Sequence of chain 1.A:
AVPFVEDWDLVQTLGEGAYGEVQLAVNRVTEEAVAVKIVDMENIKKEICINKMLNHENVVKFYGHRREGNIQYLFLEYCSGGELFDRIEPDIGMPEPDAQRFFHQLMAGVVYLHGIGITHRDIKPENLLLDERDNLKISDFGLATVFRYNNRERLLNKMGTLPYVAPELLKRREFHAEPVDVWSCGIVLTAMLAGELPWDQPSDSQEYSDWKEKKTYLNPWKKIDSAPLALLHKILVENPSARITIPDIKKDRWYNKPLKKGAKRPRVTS

This small molecule binds to this protein.
Small molecule (SMILES): COc1cc(OC)c(NC(=O)Nc2cnccn2)cc1Cl

Binding-site contacts:
Ligand atom C4 contacts residue CYS86 of chain 1.A at 3.8 Å (hydrophobic).
Ligand atom C6 contacts residue SER146 of chain 1.A at 3.9 Å.
Ligand atom C10 contacts residue GLU90 of chain 1.A at 3.8 Å.
Ligand atom C12 contacts residue GLY89 of chain 1.A at 4.0 Å.
Ligand atom C11 contacts residue LEU14 of chain 1.A at 3.7 Å (hydrophobic).
Ligand atom C3 contacts residue LEU14 of chain 1.A at 3.6 Å (hydrophobic).
Ligand atom N3 contacts residue GLU84 of chain 1.A at 3.4 Å (salt-bridge).
Ligand atom C2 contacts residue CYS86 of chain 1.A at 3.2 Å (hydrophobic).
Ligand atom O1 contacts residue TYR85 of chain 1.A at 3.6 Å.
Ligand atom C8 contacts residue VAL22 of chain 1.A at 3.8 Å (hydrophobic).
Ligand atom C8 contacts residue LEU136 of chain 1.A at 3.7 Å (hydrophobic).
Ligand atom C9 contacts residue LEU14 of chain 1.A at 3.8 Å (hydrophobic).
Ligand atom C1 contacts residue GLY89 of chain 1.A at 3.8 Å.
Ligand atom C2 contacts residue LEU14 of chain 1.A at 3.7 Å (hydrophobic).
Ligand atom CL contacts residue CYS86 of chain 1.A at 3.4 Å.
Ligand atom C1 contacts residue LEU14 of chain 1.A at 3.8 Å (hydrophobic).
Ligand atom C6 contacts residue VAL67 of chain 1.A at 3.4 Å (hydrophobic).
Ligand atom N3 contacts residue LEU136 of chain 1.A at 3.8 Å.
Ligand atom N3 contacts residue VAL67 of chain 1.A at 3.5 Å.
Ligand atom N3 contacts residue LEU83 of chain 1.A at 3.8 Å.
Ligand atom C4 contacts residue ALA35 of chain 1.A at 3.9 Å (hydrophobic).
Ligand atom N2 contacts residue ALA35 of chain 1.A at 3.1 Å.
Ligand atom O1 contacts residue LEU136 of chain 1.A at 3.9 Å.
Ligand atom C4 contacts residue GLU84 of chain 1.A at 3.7 Å.
Ligand atom C7 contacts residue SER146 of chain 1.A at 3.8 Å.
Ligand atom N2 contacts residue GLU84 of chain 1.A at 3.0 Å (salt-bridge).
Ligand atom N1 contacts residue LEU14 of chain 1.A at 3.5 Å.
Ligand atom O1 contacts residue GLU84 of chain 1.A at 3.6 Å (salt-bridge).
Ligand atom C1 contacts residue CYS86 of chain 1.A at 3.7 Å (hydrophobic).
Ligand atom CL contacts residue SER87 of chain 1.A at 3.6 Å.
Ligand atom C13 contacts residue LEU14 of chain 1.A at 3.6 Å (hydrophobic).
Ligand atom C4 contacts residue LEU136 of chain 1.A at 3.6 Å (hydrophobic).
Ligand atom N2 contacts residue LEU136 of chain 1.A at 3.8 Å.
Ligand atom C5 contacts residue LEU136 of chain 1.A at 3.5 Å (hydrophobic).
Ligand atom C6 contacts residue LEU83 of chain 1.A at 3.7 Å (hydrophobic).
Ligand atom CL contacts residue GLY89 of chain 1.A at 3.7 Å.
Ligand atom O3 contacts residue LEU14 of chain 1.A at 4.0 Å.
Ligand atom O1 contacts residue CYS86 of chain 1.A at 2.7 Å (h-bond).
Ligand atom C5 contacts residue ALA35 of chain 1.A at 3.9 Å (hydrophobic).
Ligand atom C5 contacts residue GLU84 of chain 1.A at 3.7 Å.